Binding-site contacts:
Ligand atom O1 contacts residue ARG52 of chain 1.B at 2.4 Å (salt-bridge).
Ligand atom P1 contacts residue LYS35 of chain 1.A at 4.3 Å.
Ligand atom O11 contacts residue LYS35 of chain 1.A at 3.9 Å.
Ligand atom O2 contacts residue ARG52 of chain 1.B at 4.0 Å.
Ligand atom C2 contacts residue ARG52 of chain 1.B at 4.4 Å.
Ligand atom O5 contacts residue LYS21 of chain 1.B at 4.1 Å.
Ligand atom O53 contacts residue HIS57 of chain 1.B at 3.0 Å (h-bond).
Ligand atom O42 contacts residue LYS118 of chain 1.B at 3.9 Å.
Ligand atom O6 contacts residue ARG52 of chain 1.B at 3.9 Å.
Ligand atom P5 contacts residue LYS58 of chain 1.B at 3.8 Å.
Ligand atom O43 contacts residue LYS118 of chain 1.B at 3.8 Å.
Ligand atom P4 contacts residue LYS58 of chain 1.B at 4.2 Å.
Ligand atom O5 contacts residue LYS58 of chain 1.B at 3.6 Å.
Ligand atom C5 contacts residue LYS21 of chain 1.B at 4.2 Å.
Ligand atom O12 contacts residue ARG52 of chain 1.B at 4.0 Å.
Ligand atom O11 contacts residue ARG52 of chain 1.B at 2.6 Å (salt-bridge).
Ligand atom P4 contacts residue LYS21 of chain 1.B at 3.8 Å.
Ligand atom O4 contacts residue LYS21 of chain 1.B at 3.2 Å (salt-bridge).
Ligand atom O2 contacts residue LYS35 of chain 1.A at 4.3 Å.
Ligand atom O51 contacts residue HIS57 of chain 1.B at 3.9 Å.
Ligand atom C1 contacts residue ARG52 of chain 1.B at 3.6 Å.
Ligand atom P4 contacts residue ARG100 of chain 1.B at 3.9 Å.
Ligand atom P1 contacts residue ARG52 of chain 1.B at 3.1 Å.
Ligand atom C4 contacts residue LYS21 of chain 1.B at 4.3 Å.
Ligand atom O42 contacts residue ARG100 of chain 1.B at 2.9 Å (salt-bridge).
Ligand atom O12 contacts residue LYS35 of chain 1.A at 3.4 Å (salt-bridge).
Ligand atom O41 contacts residue LYS21 of chain 1.B at 4.4 Å.
Ligand atom P4 contacts residue LYS118 of chain 1.B at 3.9 Å.
Ligand atom O41 contacts residue LYS118 of chain 1.B at 3.7 Å.
Ligand atom O52 contacts residue LYS58 of chain 1.B at 4.3 Å.
Ligand atom O51 contacts residue LYS58 of chain 1.B at 2.9 Å (salt-bridge).
Ligand atom O41 contacts residue LYS58 of chain 1.B at 2.8 Å (salt-bridge).
Ligand atom O43 contacts residue LYS21 of chain 1.B at 3.3 Å (salt-bridge).
Ligand atom O4 contacts residue LYS58 of chain 1.B at 4.5 Å.
Ligand atom O52 contacts residue LYS21 of chain 1.B at 2.5 Å (salt-bridge).
Ligand atom P5 contacts residue HIS57 of chain 1.B at 4.2 Å.
Ligand atom P5 contacts residue LYS21 of chain 1.B at 3.9 Å.
Ligand atom O43 contacts residue ARG100 of chain 1.B at 3.1 Å (salt-bridge).
Ligand atom O13 contacts residue ARG52 of chain 1.B at 4.2 Å.
Ligand atom C6 contacts residue ARG52 of chain 1.B at 3.8 Å.

Sequence of chain 1.B:
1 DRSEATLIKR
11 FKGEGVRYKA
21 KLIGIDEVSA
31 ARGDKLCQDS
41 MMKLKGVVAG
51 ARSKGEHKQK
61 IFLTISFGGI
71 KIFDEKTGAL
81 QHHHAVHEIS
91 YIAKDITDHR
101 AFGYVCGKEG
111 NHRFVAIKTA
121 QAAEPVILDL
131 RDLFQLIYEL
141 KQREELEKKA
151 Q

Sequence of chain 1.A:
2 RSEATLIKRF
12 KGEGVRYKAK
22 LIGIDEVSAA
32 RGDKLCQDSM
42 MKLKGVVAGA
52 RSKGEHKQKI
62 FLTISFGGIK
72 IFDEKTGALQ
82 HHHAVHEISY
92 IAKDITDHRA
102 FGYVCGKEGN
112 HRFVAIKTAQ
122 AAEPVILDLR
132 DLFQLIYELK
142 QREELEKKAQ

A small-molecule ligand and the protein it binds are described below.
Small molecule (SMILES): O=P(O)(O)O[C@@H]1[C@H](O)[C@H](O)[C@@H](OP(=O)(O)O)[C@H](OP(=O)(O)O)[C@H]1O